This protein binds this small molecule.
Small molecule (SMILES): COc1ccc(S(=O)(=O)NC(=O)c2cc3cc(OC)ccc3n2CC(=O)O)cc1

Sequence of chain 1.A:
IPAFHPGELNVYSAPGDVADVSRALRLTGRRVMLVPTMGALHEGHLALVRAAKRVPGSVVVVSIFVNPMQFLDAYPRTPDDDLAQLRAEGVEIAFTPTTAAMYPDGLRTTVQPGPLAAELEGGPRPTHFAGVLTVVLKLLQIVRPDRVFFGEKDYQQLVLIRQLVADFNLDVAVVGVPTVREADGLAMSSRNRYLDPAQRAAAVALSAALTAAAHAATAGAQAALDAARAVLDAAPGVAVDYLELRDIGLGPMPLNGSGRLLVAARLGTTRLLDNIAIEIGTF

Binding-site contacts:
Ligand atom CA contacts residue LYS160 of chain 1.A at 3.7 Å.
Ligand atom CAK contacts residue MET40 of chain 1.A at 3.7 Å (hydrophobic).
Ligand atom CBA contacts residue HIS44 of chain 1.A at 3.6 Å.
Ligand atom CAV contacts residue GLN164 of chain 1.A at 3.6 Å.
Ligand atom C contacts residue SER197 of chain 1.A at 3.7 Å.
Ligand atom OAS contacts residue VAL187 of chain 1.A at 3.1 Å (h-bond).
Ligand atom OAR contacts residue PHE157 of chain 1.A at 3.5 Å.
Ligand atom C contacts residue SER196 of chain 1.A at 3.5 Å.
Ligand atom CAN contacts residue GLY46 of chain 1.A at 3.7 Å.
Ligand atom OAD contacts residue ASP161 of chain 1.A at 3.4 Å (salt-bridge).
Ligand atom OAR contacts residue GLN164 of chain 1.A at 3.5 Å (h-bond).
Ligand atom CA contacts residue MET195 of chain 1.A at 3.5 Å (hydrophobic).
Ligand atom CAB contacts residue GLY46 of chain 1.A at 3.3 Å.
Ligand atom CAB contacts residue LEU50 of chain 1.A at 3.6 Å (hydrophobic).
Ligand atom OAF contacts residue MET40 of chain 1.A at 3.6 Å.
Ligand atom OAS contacts residue GLY46 of chain 1.A at 3.4 Å.
Ligand atom O contacts residue SER197 of chain 1.A at 3.4 Å (h-bond).
Ligand atom NAQ contacts residue HIS47 of chain 1.A at 2.5 Å (h-bond).
Ligand atom OAS contacts residue THR186 of chain 1.A at 3.7 Å.
Ligand atom CAA contacts residue VAL143 of chain 1.A at 3.6 Å (hydrophobic).
Ligand atom OAE contacts residue HIS47 of chain 1.A at 3.1 Å (h-bond).
Ligand atom CAA contacts residue VAL139 of chain 1.A at 3.6 Å (hydrophobic).
Ligand atom OAE contacts residue THR39 of chain 1.A at 3.3 Å.
Ligand atom O contacts residue SER196 of chain 1.A at 3.7 Å.
Ligand atom CAW contacts residue GLY46 of chain 1.A at 3.5 Å.
Ligand atom C contacts residue HIS44 of chain 1.A at 3.8 Å.
Ligand atom OAE contacts residue MET40 of chain 1.A at 2.6 Å (h-bond).
Ligand atom CAJ contacts residue PRO38 of chain 1.A at 3.2 Å (hydrophobic).
Ligand atom CAU contacts residue HIS47 of chain 1.A at 3.4 Å.
Ligand atom OAF contacts residue TYR82 of chain 1.A at 3.0 Å (h-bond).
Ligand atom SBC contacts residue MET40 of chain 1.A at 3.6 Å.
Ligand atom CAY contacts residue HIS47 of chain 1.A at 3.5 Å.
Ligand atom CAO contacts residue HIS47 of chain 1.A at 3.5 Å.
Ligand atom CAB contacts residue PRO185 of chain 1.A at 3.5 Å (hydrophobic).
Ligand atom O contacts residue HIS44 of chain 1.A at 2.8 Å.
Ligand atom OXT contacts residue SER196 of chain 1.A at 3.1 Å (h-bond).
Ligand atom SBC contacts residue HIS47 of chain 1.A at 3.5 Å (h-bond).
Ligand atom CAM contacts residue MET195 of chain 1.A at 3.3 Å (hydrophobic).
Ligand atom OXT contacts residue SER197 of chain 1.A at 3.6 Å (h-bond).
Ligand atom CAH contacts residue PRO38 of chain 1.A at 3.3 Å (hydrophobic).